Sequence of chain 5.A:
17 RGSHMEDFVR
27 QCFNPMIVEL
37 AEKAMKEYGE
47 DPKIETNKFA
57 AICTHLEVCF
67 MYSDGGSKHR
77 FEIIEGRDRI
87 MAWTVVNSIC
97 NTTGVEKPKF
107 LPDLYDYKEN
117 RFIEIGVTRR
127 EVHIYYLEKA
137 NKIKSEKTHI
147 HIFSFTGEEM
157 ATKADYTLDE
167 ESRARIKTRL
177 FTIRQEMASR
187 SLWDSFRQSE

A protein and the small-molecule ligand that binds it are described below.
Small molecule (SMILES): C[C@H](C[C@@H](C[C@H](C[C@@H](C[C@@H](CCN1CCCC1=O)N1CCCC1=O)N1CCCC1=O)N1CCCC1=O)N1CCCC1=O)N1CCCC1=O

Binding-site contacts:
Ligand atom C35 contacts residue GLY82 of chain 5.A at 4.0 Å.
Ligand atom C05 contacts residue MET32 of chain 5.A at 4.2 Å (hydrophobic).
Ligand atom C27 contacts residue MET67 of chain 5.A at 4.4 Å (hydrophobic).
Ligand atom C27 contacts residue PHE66 of chain 5.A at 4.0 Å (hydrophobic).
Ligand atom C36 contacts residue GLU81 of chain 5.A at 4.3 Å.
Ligand atom C05 contacts residue PHE66 of chain 5.A at 4.5 Å (hydrophobic).
Ligand atom C35 contacts residue ARG83 of chain 5.A at 4.4 Å.
Ligand atom C35 contacts residue ILE79 of chain 5.A at 4.2 Å (hydrophobic).
Ligand atom C07 contacts residue MET32 of chain 5.A at 4.3 Å (hydrophobic).
Ligand atom C36 contacts residue ARG83 of chain 5.A at 4.0 Å.
Ligand atom C06 contacts residue MET32 of chain 5.A at 3.5 Å (hydrophobic).
Ligand atom O03 contacts residue PHE66 of chain 5.A at 4.4 Å.
Ligand atom C35 contacts residue GLU81 of chain 5.A at 3.8 Å.
Ligand atom C28 contacts residue PHE66 of chain 5.A at 3.8 Å (hydrophobic).
Ligand atom C34 contacts residue LEU36 of chain 5.A at 4.4 Å (hydrophobic).
Ligand atom C29 contacts residue PHE66 of chain 5.A at 4.2 Å (hydrophobic).
Ligand atom C35 contacts residue PHE66 of chain 5.A at 4.2 Å (hydrophobic).
Ligand atom O03 contacts residue MET32 of chain 5.A at 4.2 Å.
Ligand atom O06 contacts residue ARG83 of chain 5.A at 4.3 Å.
Ligand atom C04 contacts residue MET32 of chain 5.A at 3.5 Å (hydrophobic).
Ligand atom C36 contacts residue ILE79 of chain 5.A at 4.0 Å (hydrophobic).
Ligand atom C37 contacts residue ILE79 of chain 5.A at 4.2 Å (hydrophobic).
Ligand atom C33 contacts residue ILE79 of chain 5.A at 3.9 Å (hydrophobic).
Ligand atom N04 contacts residue PHE66 of chain 5.A at 4.2 Å.
Ligand atom C08 contacts residue MET32 of chain 5.A at 3.9 Å (hydrophobic).
Ligand atom O06 contacts residue ILE79 of chain 5.A at 3.8 Å.
Ligand atom C34 contacts residue PHE66 of chain 5.A at 4.0 Å (hydrophobic).
Ligand atom C06 contacts residue PHE66 of chain 5.A at 4.0 Å (hydrophobic).
Ligand atom C04 contacts residue PHE66 of chain 5.A at 4.3 Å (hydrophobic).
Ligand atom C26 contacts residue PHE66 of chain 5.A at 3.8 Å (hydrophobic).